The protein below binds the small molecule below.
Small molecule (SMILES): CC(=O)N[C@H]1[C@H](O[C@H]2[C@H](O)[C@@H](NC(C)=O)CO[C@@H]2CO)O[C@H](CO)[C@@H](O)[C@@H]1O

Binding-site contacts:
Ligand atom O7 contacts residue ASN717 of chain 1.B at 3.8 Å.
Ligand atom C5 contacts residue ASN717 of chain 1.B at 3.6 Å.
Ligand atom C5 contacts residue GLN926 of chain 1.B at 4.2 Å.
Ligand atom O4 contacts residue LEU922 of chain 1.B at 3.5 Å.
Ligand atom C6 contacts residue GLN926 of chain 1.B at 3.9 Å.
Ligand atom C1 contacts residue ASN717 of chain 1.B at 1.4 Å.
Ligand atom C3 contacts residue LEU922 of chain 1.B at 3.6 Å (hydrophobic).
Ligand atom C5 contacts residue LEU922 of chain 1.B at 3.8 Å (hydrophobic).
Ligand atom C1 contacts residue LEU922 of chain 1.B at 4.4 Å (hydrophobic).
Ligand atom C3 contacts residue ASN717 of chain 1.B at 3.8 Å.
Ligand atom O5 contacts residue ASN717 of chain 1.B at 2.3 Å (h-bond).
Ligand atom C8 contacts residue GLN926 of chain 1.B at 4.0 Å.
Ligand atom C2 contacts residue ASN717 of chain 1.B at 2.4 Å.
Ligand atom C4 contacts residue ASN717 of chain 1.B at 4.2 Å.
Ligand atom N2 contacts residue ASN717 of chain 1.B at 2.9 Å (h-bond).
Ligand atom C4 contacts residue LEU922 of chain 1.B at 3.9 Å (hydrophobic).
Ligand atom O7 contacts residue GLN1071 of chain 1.B at 4.2 Å.
Ligand atom C7 contacts residue ASN717 of chain 1.B at 3.5 Å.
Ligand atom O7 contacts residue ASN925 of chain 1.B at 4.3 Å.

Sequence of chain 1.B:
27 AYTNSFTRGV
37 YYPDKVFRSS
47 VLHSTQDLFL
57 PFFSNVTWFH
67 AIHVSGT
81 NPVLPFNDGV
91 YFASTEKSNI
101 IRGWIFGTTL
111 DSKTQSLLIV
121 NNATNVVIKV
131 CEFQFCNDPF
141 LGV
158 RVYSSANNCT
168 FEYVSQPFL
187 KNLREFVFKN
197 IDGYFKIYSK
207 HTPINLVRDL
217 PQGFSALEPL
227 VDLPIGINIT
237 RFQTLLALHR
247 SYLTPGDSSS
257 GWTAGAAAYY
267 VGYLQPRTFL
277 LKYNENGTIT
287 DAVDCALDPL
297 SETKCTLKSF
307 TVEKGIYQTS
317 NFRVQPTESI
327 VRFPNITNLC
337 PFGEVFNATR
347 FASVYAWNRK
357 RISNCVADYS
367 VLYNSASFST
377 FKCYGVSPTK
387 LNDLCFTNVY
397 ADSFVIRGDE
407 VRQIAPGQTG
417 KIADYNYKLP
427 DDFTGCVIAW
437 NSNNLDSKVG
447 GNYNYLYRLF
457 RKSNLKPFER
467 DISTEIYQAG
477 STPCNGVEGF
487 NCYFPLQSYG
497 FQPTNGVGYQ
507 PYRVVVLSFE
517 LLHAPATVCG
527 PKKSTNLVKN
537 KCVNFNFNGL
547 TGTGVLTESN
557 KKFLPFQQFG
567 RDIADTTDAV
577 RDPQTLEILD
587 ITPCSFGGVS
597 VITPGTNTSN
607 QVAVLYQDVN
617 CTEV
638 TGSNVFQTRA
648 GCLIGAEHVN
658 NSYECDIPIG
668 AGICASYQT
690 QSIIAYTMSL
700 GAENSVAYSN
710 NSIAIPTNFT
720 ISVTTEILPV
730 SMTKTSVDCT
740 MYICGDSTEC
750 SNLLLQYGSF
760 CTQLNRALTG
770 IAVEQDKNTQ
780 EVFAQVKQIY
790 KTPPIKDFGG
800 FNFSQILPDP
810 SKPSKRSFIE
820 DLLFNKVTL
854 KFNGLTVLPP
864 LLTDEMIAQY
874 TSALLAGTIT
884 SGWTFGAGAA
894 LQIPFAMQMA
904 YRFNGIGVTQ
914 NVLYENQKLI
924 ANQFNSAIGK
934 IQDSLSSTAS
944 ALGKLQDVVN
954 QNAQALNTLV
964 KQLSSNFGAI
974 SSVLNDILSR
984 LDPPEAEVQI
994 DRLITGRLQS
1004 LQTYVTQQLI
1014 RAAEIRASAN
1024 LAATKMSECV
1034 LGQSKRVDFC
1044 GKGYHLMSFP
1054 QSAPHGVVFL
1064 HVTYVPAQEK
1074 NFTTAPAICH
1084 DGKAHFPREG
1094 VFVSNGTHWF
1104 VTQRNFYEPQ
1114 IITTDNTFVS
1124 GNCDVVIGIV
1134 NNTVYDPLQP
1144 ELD